Sequence of chain 1.I:
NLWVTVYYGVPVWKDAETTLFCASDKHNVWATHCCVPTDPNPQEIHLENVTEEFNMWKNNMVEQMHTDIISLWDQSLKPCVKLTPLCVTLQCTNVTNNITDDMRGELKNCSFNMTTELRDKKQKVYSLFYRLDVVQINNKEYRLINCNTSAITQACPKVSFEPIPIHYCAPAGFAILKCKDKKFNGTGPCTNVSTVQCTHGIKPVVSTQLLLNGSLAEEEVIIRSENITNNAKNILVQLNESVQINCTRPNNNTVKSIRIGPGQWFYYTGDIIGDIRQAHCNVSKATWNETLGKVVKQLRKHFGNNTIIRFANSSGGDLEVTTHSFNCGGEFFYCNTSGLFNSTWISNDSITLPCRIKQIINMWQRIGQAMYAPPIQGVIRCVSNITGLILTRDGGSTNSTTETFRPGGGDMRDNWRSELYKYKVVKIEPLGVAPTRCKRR

A small-molecule ligand and the protein it binds are described below.
Small molecule (SMILES): CC(=O)N[C@@H]1[C@@H](O)[C@H](O)[C@@H](CO)O[C@H]1O

Binding-site contacts:
Ligand atom C8 contacts residue GLN132 of chain 1.I at 3.6 Å.
Ligand atom C7 contacts residue SER152 of chain 1.I at 4.4 Å.
Ligand atom O7 contacts residue SER152 of chain 1.I at 4.3 Å.
Ligand atom C2 contacts residue GLN132 of chain 1.I at 4.2 Å.
Ligand atom C2 contacts residue ASN154 of chain 1.I at 2.5 Å.
Ligand atom C7 contacts residue PHE153 of chain 1.I at 4.1 Å (hydrophobic).
Ligand atom C4 contacts residue ASN154 of chain 1.I at 4.3 Å.
Ligand atom N2 contacts residue ASN154 of chain 1.I at 3.1 Å (h-bond).
Ligand atom C8 contacts residue SER152 of chain 1.I at 3.4 Å.
Ligand atom N2 contacts residue GLN132 of chain 1.I at 3.6 Å.
Ligand atom C7 contacts residue GLN132 of chain 1.I at 3.3 Å.
Ligand atom O7 contacts residue PHE153 of chain 1.I at 3.9 Å.
Ligand atom O7 contacts residue ASN154 of chain 1.I at 3.3 Å (h-bond).
Ligand atom O3 contacts residue GLN132 of chain 1.I at 3.4 Å (h-bond).
Ligand atom C3 contacts residue ASN154 of chain 1.I at 3.9 Å.
Ligand atom C8 contacts residue PHE153 of chain 1.I at 3.6 Å (hydrophobic).
Ligand atom C1 contacts residue ASN154 of chain 1.I at 1.5 Å.
Ligand atom O5 contacts residue ASN154 of chain 1.I at 2.4 Å (h-bond).
Ligand atom C5 contacts residue ASN154 of chain 1.I at 3.8 Å.
Ligand atom C7 contacts residue ASN154 of chain 1.I at 3.4 Å.
Ligand atom O7 contacts residue GLN132 of chain 1.I at 3.4 Å (h-bond).
Ligand atom C3 contacts residue GLN132 of chain 1.I at 4.4 Å.
Ligand atom C8 contacts residue LYS165 of chain 1.I at 4.0 Å.